Binding-site contacts:
Ligand atom OG contacts residue ASN98 of chain 1.A at 4.0 Å.
Ligand atom CA contacts residue ARG90 of chain 1.A at 3.1 Å.
Ligand atom O2P contacts residue ARG90 of chain 1.A at 3.7 Å.
Ligand atom C contacts residue ARG90 of chain 1.A at 3.3 Å.
Ligand atom O3P contacts residue CA1 of chain 1.G at 4.1 Å.
Ligand atom C contacts residue LYS101 of chain 1.A at 3.7 Å.
Ligand atom P contacts residue SER39 of chain 1.A at 3.9 Å.
Ligand atom P contacts residue GLY95 of chain 1.A at 4.3 Å.
Ligand atom O2P contacts residue SER39 of chain 1.A at 2.6 Å (h-bond).
Ligand atom P contacts residue ARG90 of chain 1.A at 4.0 Å.
Ligand atom O3P contacts residue TRP96 of chain 1.A at 3.3 Å.
Ligand atom OXT contacts residue SER39 of chain 1.A at 3.8 Å.
Ligand atom P contacts residue CA1 of chain 1.G at 3.3 Å.
Ligand atom OG contacts residue PHE97 of chain 1.A at 3.9 Å.
Ligand atom P contacts residue PHE97 of chain 1.A at 3.4 Å.
Ligand atom OG contacts residue ASP99 of chain 1.A at 3.6 Å.
Ligand atom CA contacts residue LYS101 of chain 1.A at 4.2 Å.
Ligand atom O1P contacts residue ASN98 of chain 1.A at 2.7 Å (h-bond).
Ligand atom O1P contacts residue CA1 of chain 1.G at 2.1 Å.
Ligand atom O3P contacts residue PHE97 of chain 1.A at 2.6 Å (h-bond).
Ligand atom O3P contacts residue SER39 of chain 1.A at 4.2 Å.
Ligand atom P contacts residue ASN98 of chain 1.A at 4.0 Å.
Ligand atom CB contacts residue ARG90 of chain 1.A at 3.1 Å.
Ligand atom O3P contacts residue ASN98 of chain 1.A at 4.4 Å.
Ligand atom O3P contacts residue GLY95 of chain 1.A at 4.2 Å.
Ligand atom O1P contacts residue TRP96 of chain 1.A at 3.6 Å.
Ligand atom OXT contacts residue ARG90 of chain 1.A at 3.3 Å (salt-bridge).
Ligand atom O1P contacts residue PHE97 of chain 1.A at 3.2 Å (h-bond).
Ligand atom O2P contacts residue ASP99 of chain 1.A at 3.0 Å (salt-bridge).
Ligand atom O1P contacts residue GLY95 of chain 1.A at 3.4 Å (h-bond).
Ligand atom O2P contacts residue CA1 of chain 1.G at 3.4 Å.
Ligand atom N contacts residue LYS101 of chain 1.A at 4.3 Å.
Ligand atom CB contacts residue SER39 of chain 1.A at 4.3 Å.
Ligand atom O1P contacts residue VAL93 of chain 1.A at 4.2 Å.
Ligand atom O contacts residue ARG90 of chain 1.A at 4.0 Å.
Ligand atom O1P contacts residue ASP99 of chain 1.A at 3.1 Å (salt-bridge).
Ligand atom P contacts residue TRP96 of chain 1.A at 4.1 Å.
Ligand atom O contacts residue LYS101 of chain 1.A at 2.8 Å (salt-bridge).
Ligand atom P contacts residue ASP99 of chain 1.A at 3.6 Å.
Ligand atom OG contacts residue ARG90 of chain 1.A at 3.1 Å (salt-bridge).

Sequence of chain 1.A:
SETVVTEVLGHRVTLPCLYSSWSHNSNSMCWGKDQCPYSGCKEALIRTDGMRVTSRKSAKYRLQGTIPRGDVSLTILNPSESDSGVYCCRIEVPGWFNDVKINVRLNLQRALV

The small molecule below binds the protein below.
Small molecule (SMILES): N[C@@H](COP(=O)(O)O)C(=O)O